Binding-site contacts:
Ligand atom O5 contacts residue ASN709 of chain 1.B at 2.4 Å (h-bond).
Ligand atom C1 contacts residue ASN709 of chain 1.B at 1.4 Å.
Ligand atom C8 contacts residue ASN709 of chain 1.B at 4.3 Å.
Ligand atom O5 contacts residue ASP796 of chain 1.C at 4.0 Å.
Ligand atom C4 contacts residue ASN709 of chain 1.B at 4.2 Å.
Ligand atom C8 contacts residue GLY1131 of chain 1.B at 3.7 Å.
Ligand atom C5 contacts residue ASN709 of chain 1.B at 3.7 Å.
Ligand atom C8 contacts residue ILE1130 of chain 1.B at 3.9 Å (hydrophobic).
Ligand atom C3 contacts residue ASN709 of chain 1.B at 3.8 Å.
Ligand atom C1 contacts residue ASP796 of chain 1.C at 4.3 Å.
Ligand atom C2 contacts residue ASN709 of chain 1.B at 2.4 Å.
Ligand atom C7 contacts residue ASN709 of chain 1.B at 3.2 Å.
Ligand atom O7 contacts residue ASN709 of chain 1.B at 3.2 Å (h-bond).
Ligand atom N2 contacts residue ASN709 of chain 1.B at 2.8 Å (h-bond).

Sequence of chain 1.B:
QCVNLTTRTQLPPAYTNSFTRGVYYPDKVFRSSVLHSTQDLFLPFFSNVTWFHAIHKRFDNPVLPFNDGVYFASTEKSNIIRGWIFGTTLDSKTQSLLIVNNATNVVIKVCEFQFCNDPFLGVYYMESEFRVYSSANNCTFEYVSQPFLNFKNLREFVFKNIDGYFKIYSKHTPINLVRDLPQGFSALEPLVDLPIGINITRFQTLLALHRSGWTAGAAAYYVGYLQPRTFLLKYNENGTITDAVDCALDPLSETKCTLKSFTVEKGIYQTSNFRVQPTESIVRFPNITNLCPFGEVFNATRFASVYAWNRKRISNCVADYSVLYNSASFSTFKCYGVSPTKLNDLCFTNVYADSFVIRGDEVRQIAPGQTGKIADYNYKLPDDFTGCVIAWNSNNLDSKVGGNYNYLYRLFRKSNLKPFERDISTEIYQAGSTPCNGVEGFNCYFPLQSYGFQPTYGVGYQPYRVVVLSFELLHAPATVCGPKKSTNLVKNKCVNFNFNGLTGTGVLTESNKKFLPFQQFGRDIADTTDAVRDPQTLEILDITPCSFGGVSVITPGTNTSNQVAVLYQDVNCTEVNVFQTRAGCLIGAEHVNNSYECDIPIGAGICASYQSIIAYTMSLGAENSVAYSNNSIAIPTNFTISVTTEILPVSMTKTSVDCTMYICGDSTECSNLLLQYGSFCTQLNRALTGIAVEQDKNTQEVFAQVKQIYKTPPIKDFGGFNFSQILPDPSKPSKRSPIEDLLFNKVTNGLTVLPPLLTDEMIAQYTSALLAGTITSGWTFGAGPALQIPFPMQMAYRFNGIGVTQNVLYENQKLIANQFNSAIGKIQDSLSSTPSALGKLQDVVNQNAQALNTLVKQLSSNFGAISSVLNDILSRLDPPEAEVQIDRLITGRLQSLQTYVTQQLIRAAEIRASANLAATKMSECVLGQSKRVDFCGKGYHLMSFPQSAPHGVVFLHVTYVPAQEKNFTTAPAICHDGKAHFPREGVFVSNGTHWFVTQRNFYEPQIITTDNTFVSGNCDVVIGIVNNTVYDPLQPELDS

Sequence of chain 1.C:
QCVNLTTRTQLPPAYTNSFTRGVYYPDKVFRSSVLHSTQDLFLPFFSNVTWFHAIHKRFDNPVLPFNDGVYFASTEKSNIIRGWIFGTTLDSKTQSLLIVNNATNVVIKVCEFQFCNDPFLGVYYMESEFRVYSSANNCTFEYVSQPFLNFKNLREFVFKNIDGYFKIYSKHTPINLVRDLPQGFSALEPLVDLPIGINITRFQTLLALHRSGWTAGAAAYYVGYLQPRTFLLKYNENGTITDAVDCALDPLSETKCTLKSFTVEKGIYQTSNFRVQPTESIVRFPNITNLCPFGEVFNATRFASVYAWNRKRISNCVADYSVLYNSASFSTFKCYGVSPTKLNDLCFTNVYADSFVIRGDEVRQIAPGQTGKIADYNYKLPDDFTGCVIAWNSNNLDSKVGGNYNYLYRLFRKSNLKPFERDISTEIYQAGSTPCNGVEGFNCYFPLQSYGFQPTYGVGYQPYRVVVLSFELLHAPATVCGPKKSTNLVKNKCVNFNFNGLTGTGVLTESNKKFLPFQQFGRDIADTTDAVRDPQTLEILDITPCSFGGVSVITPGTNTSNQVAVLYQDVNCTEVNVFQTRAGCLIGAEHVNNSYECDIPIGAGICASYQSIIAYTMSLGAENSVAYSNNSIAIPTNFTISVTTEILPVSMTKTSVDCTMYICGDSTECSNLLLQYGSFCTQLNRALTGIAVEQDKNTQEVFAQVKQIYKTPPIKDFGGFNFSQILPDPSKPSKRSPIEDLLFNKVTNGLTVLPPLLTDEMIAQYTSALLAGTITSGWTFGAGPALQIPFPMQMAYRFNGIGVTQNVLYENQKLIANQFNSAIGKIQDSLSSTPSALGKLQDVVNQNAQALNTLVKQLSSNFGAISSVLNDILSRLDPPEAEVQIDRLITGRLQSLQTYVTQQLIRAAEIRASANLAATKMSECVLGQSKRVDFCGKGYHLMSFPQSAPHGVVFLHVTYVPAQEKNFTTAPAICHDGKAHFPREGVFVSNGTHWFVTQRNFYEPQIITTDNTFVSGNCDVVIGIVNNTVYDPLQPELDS

A protein and the small-molecule ligand that binds it are described below.
Small molecule (SMILES): CC(=O)N[C@@H]1[C@@H](O)[C@H](O)[C@@H](CO)O[C@H]1O